Binding-site contacts:
Ligand atom N1 contacts residue TRP17 of chain 1.D at 3.4 Å.
Ligand atom C1' contacts residue LYS21 of chain 1.D at 4.1 Å.
Ligand atom O2 contacts residue TRP17 of chain 1.D at 3.4 Å.
Ligand atom N3 contacts residue CYS33 of chain 1.D at 2.9 Å (h-bond).
Ligand atom O3' contacts residue LYS21 of chain 1.D at 3.2 Å (salt-bridge).
Ligand atom N3 contacts residue TRP17 of chain 1.D at 3.5 Å.
Ligand atom O2 contacts residue PHE32 of chain 1.D at 3.6 Å.
Ligand atom C1' contacts residue TRP17 of chain 1.D at 3.6 Å (hydrophobic).
Ligand atom C4 contacts residue CYS33 of chain 1.D at 3.8 Å (hydrophobic).
Ligand atom C6 contacts residue TRP17 of chain 1.D at 3.6 Å (hydrophobic).
Ligand atom O4 contacts residue TRP17 of chain 1.D at 4.2 Å.
Ligand atom N1 contacts residue PHE32 of chain 1.D at 4.0 Å.
Ligand atom P contacts residue LYS21 of chain 1.D at 3.9 Å.
Ligand atom N3 contacts residue PHE32 of chain 1.D at 3.6 Å.
Ligand atom O4 contacts residue PHE32 of chain 1.D at 3.8 Å.
Ligand atom O2' contacts residue THR31 of chain 1.D at 3.2 Å (h-bond).
Ligand atom O4' contacts residue LYS21 of chain 1.D at 4.3 Å.
Ligand atom C2 contacts residue CYS33 of chain 1.D at 3.7 Å (hydrophobic).
Ligand atom C5 contacts residue TRP17 of chain 1.D at 3.9 Å (hydrophobic).
Ligand atom O4 contacts residue CYS33 of chain 1.D at 3.7 Å.
Ligand atom C6 contacts residue PHE32 of chain 1.D at 4.1 Å (hydrophobic).
Ligand atom O2' contacts residue PHE32 of chain 1.D at 3.4 Å.
Ligand atom C2' contacts residue PHE32 of chain 1.D at 4.3 Å (hydrophobic).
Ligand atom C4' contacts residue TRP17 of chain 1.D at 4.3 Å (hydrophobic).
Ligand atom OP1 contacts residue THR31 of chain 1.D at 4.5 Å.
Ligand atom C3' contacts residue LYS21 of chain 1.D at 4.3 Å.
Ligand atom C4' contacts residue LYS21 of chain 1.D at 4.5 Å.
Ligand atom C2 contacts residue TRP17 of chain 1.D at 3.3 Å (hydrophobic).
Ligand atom C4 contacts residue PHE32 of chain 1.D at 3.6 Å (hydrophobic).
Ligand atom C5 contacts residue PHE32 of chain 1.D at 4.0 Å (hydrophobic).
Ligand atom OP2 contacts residue LYS21 of chain 1.D at 3.3 Å (salt-bridge).
Ligand atom O2 contacts residue CYS33 of chain 1.D at 2.9 Å (h-bond).
Ligand atom C4 contacts residue TRP17 of chain 1.D at 3.9 Å (hydrophobic).
Ligand atom OP2 contacts residue VAL30 of chain 1.D at 4.3 Å.
Ligand atom O2 contacts residue LYS21 of chain 1.D at 4.4 Å.
Ligand atom O4' contacts residue TRP17 of chain 1.D at 3.1 Å.
Ligand atom C2 contacts residue PHE32 of chain 1.D at 3.7 Å (hydrophobic).

Sequence of chain 1.D:
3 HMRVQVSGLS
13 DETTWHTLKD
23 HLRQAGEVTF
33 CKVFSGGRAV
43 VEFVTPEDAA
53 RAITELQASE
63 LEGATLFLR

A protein and the small-molecule ligand that binds it are described below.
Small molecule (SMILES): O=c1ccn([C@@H]2O[C@H](CO[P](=O)(O)O[C@H]3[C@@H](O)[C@H](n4ccc(=O)[nH]c4=O)O[C@@H]3CO[P](=O)(O)O[C@H]3[C@@H](O)[C@H](n4ccc(=O)[nH]c4=O)O[C@@H]3COP(=O)(O)O)[C@@H](O)[C@H]2O)c(=O)[nH]1